Sequence of chain 1.A:
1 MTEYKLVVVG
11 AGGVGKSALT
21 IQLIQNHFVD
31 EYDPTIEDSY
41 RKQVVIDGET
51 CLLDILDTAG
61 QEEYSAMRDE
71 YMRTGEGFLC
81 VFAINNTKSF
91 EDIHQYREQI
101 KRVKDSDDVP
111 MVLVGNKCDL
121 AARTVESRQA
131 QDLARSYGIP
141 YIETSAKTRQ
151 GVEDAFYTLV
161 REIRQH

Binding-site contacts:
Ligand atom O3G contacts residue LYS16 of chain 1.A at 2.6 Å (salt-bridge).
Ligand atom N3B contacts residue TYR32 of chain 1.A at 3.5 Å.
Ligand atom O1A contacts residue ALA18 of chain 1.A at 2.8 Å (h-bond).
Ligand atom N7 contacts residue ASN116 of chain 1.A at 3.1 Å (h-bond).
Ligand atom O6 contacts residue SER145 of chain 1.A at 3.4 Å.
Ligand atom O6 contacts residue ASN116 of chain 1.A at 3.3 Å (h-bond).
Ligand atom O2B contacts residue SER17 of chain 1.A at 2.9 Å (h-bond).
Ligand atom PB contacts residue MG1 of chain 1.C at 3.3 Å.
Ligand atom PG contacts residue MG1 of chain 1.C at 3.2 Å.
Ligand atom O3' contacts residue ASP30 of chain 1.A at 2.9 Å (salt-bridge).
Ligand atom O1B contacts residue LYS16 of chain 1.A at 2.8 Å (salt-bridge).
Ligand atom O4' contacts residue LYS117 of chain 1.A at 3.2 Å (salt-bridge).
Ligand atom O3G contacts residue GLY60 of chain 1.A at 2.8 Å (h-bond).
Ligand atom O1A contacts residue GLY15 of chain 1.A at 3.2 Å.
Ligand atom O2G contacts residue MG1 of chain 1.C at 2.1 Å.
Ligand atom O6 contacts residue ASP119 of chain 1.A at 3.5 Å (salt-bridge).
Ligand atom C3' contacts residue GLU31 of chain 1.A at 3.4 Å.
Ligand atom O2B contacts residue LYS16 of chain 1.A at 3.5 Å (salt-bridge).
Ligand atom O3A contacts residue GLY15 of chain 1.A at 3.2 Å (h-bond).
Ligand atom O2' contacts residue ASP30 of chain 1.A at 3.1 Å (salt-bridge).
Ligand atom O3G contacts residue GLY12 of chain 1.A at 3.5 Å.
Ligand atom O2' contacts residue PHE28 of chain 1.A at 3.2 Å.
Ligand atom O1G contacts residue TYR32 of chain 1.A at 2.6 Å (h-bond).
Ligand atom N3B contacts residue GLY13 of chain 1.A at 3.1 Å (h-bond).
Ligand atom O6 contacts residue LYS117 of chain 1.A at 3.4 Å.
Ligand atom O2G contacts residue THR35 of chain 1.A at 2.9 Å (h-bond).
Ligand atom O1A contacts residue SER17 of chain 1.A at 3.4 Å (h-bond).
Ligand atom O2A contacts residue TYR32 of chain 1.A at 3.4 Å.
Ligand atom N2 contacts residue LEU120 of chain 1.A at 3.5 Å.
Ligand atom N2 contacts residue ASP119 of chain 1.A at 2.9 Å (salt-bridge).
Ligand atom O2B contacts residue MG1 of chain 1.C at 2.1 Å.
Ligand atom N3B contacts residue MG1 of chain 1.C at 3.4 Å.
Ligand atom C2' contacts residue VAL29 of chain 1.A at 3.4 Å (hydrophobic).
Ligand atom O2' contacts residue VAL29 of chain 1.A at 2.6 Å (h-bond).
Ligand atom N1 contacts residue ASP119 of chain 1.A at 2.8 Å (salt-bridge).
Ligand atom O1B contacts residue GLY13 of chain 1.A at 3.5 Å (h-bond).
Ligand atom O1B contacts residue GLY15 of chain 1.A at 3.0 Å (h-bond).
Ligand atom O6 contacts residue ALA146 of chain 1.A at 2.8 Å (h-bond).
Ligand atom O1B contacts residue VAL14 of chain 1.A at 3.2 Å (h-bond).
Ligand atom O1G contacts residue PRO34 of chain 1.A at 3.5 Å.

The protein below binds the small molecule below.
Small molecule (SMILES): Nc1nc2c(ncn2[C@@H]2O[C@H](CO[P](=O)(O)O[P](=O)(O)NP(=O)(O)O)[C@@H](O)[C@H]2O)c(=O)[nH]1